Sequence of chain 1.C:
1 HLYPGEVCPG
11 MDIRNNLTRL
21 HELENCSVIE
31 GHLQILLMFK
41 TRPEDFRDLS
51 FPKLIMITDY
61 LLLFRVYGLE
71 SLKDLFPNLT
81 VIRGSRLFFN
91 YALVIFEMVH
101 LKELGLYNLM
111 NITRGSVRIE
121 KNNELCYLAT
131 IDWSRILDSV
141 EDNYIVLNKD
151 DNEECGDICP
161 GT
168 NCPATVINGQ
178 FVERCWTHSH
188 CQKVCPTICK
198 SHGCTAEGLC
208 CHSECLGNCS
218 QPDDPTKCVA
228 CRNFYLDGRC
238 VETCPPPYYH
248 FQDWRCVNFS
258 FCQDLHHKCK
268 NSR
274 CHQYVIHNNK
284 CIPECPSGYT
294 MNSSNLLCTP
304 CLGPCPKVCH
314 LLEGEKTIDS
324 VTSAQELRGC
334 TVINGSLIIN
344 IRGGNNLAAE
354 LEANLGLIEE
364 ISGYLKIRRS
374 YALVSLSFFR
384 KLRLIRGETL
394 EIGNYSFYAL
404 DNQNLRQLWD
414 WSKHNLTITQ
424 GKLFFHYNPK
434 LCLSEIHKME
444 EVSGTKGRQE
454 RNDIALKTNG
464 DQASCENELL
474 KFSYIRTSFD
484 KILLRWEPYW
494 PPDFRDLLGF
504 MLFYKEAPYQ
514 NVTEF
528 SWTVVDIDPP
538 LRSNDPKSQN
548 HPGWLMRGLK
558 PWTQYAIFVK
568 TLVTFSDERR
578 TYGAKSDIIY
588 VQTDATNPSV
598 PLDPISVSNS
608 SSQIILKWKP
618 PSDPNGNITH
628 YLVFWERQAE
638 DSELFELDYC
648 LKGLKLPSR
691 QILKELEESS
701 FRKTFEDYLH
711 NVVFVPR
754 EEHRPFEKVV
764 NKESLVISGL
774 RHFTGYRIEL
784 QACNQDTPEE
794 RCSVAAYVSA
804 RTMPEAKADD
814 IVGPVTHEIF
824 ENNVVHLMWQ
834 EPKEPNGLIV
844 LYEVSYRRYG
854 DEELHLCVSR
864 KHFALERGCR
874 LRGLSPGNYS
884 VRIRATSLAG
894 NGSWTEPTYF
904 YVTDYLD

This small molecule binds to this protein.
Small molecule (SMILES): CC(=O)N[C@@H]1[C@@H](O)[C@H](O)[C@@H](CO)O[C@H]1O

Binding-site contacts:
Ligand atom C4 contacts residue SER198 of chain 1.C at 4.2 Å.
Ligand atom C8 contacts residue ASP138 of chain 1.C at 3.6 Å.
Ligand atom O6 contacts residue ARG229 of chain 1.C at 4.0 Å.
Ligand atom C1 contacts residue ASP138 of chain 1.C at 4.5 Å.
Ligand atom C3 contacts residue ASP138 of chain 1.C at 3.4 Å.
Ligand atom N2 contacts residue SER198 of chain 1.C at 4.3 Å.
Ligand atom C5 contacts residue THR113 of chain 1.C at 4.3 Å.
Ligand atom C8 contacts residue LEU137 of chain 1.C at 3.9 Å (hydrophobic).
Ligand atom C3 contacts residue SER198 of chain 1.C at 4.0 Å.
Ligand atom O3 contacts residue SER198 of chain 1.C at 3.6 Å.
Ligand atom C8 contacts residue ASN111 of chain 1.C at 4.0 Å.
Ligand atom O3 contacts residue ASP138 of chain 1.C at 3.8 Å.
Ligand atom O5 contacts residue LEU213 of chain 1.C at 4.4 Å.
Ligand atom C2 contacts residue ASN111 of chain 1.C at 2.6 Å.
Ligand atom O5 contacts residue ASN111 of chain 1.C at 2.4 Å (h-bond).
Ligand atom C1 contacts residue ASN111 of chain 1.C at 1.4 Å.
Ligand atom C8 contacts residue ARG135 of chain 1.C at 3.4 Å.
Ligand atom C2 contacts residue ASP138 of chain 1.C at 3.8 Å.
Ligand atom C8 contacts residue ILE136 of chain 1.C at 3.9 Å (hydrophobic).
Ligand atom C3 contacts residue ASN111 of chain 1.C at 3.9 Å.
Ligand atom C4 contacts residue ASN111 of chain 1.C at 4.3 Å.
Ligand atom O4 contacts residue ASP138 of chain 1.C at 4.2 Å.
Ligand atom O7 contacts residue SER198 of chain 1.C at 3.1 Å (h-bond).
Ligand atom O7 contacts residue LYS197 of chain 1.C at 4.1 Å.
Ligand atom C7 contacts residue ASP138 of chain 1.C at 3.7 Å.
Ligand atom O7 contacts residue ASN111 of chain 1.C at 4.0 Å.
Ligand atom C5 contacts residue ASN111 of chain 1.C at 3.8 Å.
Ligand atom C4 contacts residue ASP138 of chain 1.C at 4.3 Å.
Ligand atom C8 contacts residue SER134 of chain 1.C at 4.5 Å.
Ligand atom C7 contacts residue ASN111 of chain 1.C at 3.6 Å.
Ligand atom C7 contacts residue SER198 of chain 1.C at 4.1 Å.
Ligand atom C6 contacts residue ARG229 of chain 1.C at 4.3 Å.
Ligand atom N2 contacts residue ASN111 of chain 1.C at 3.0 Å (h-bond).
Ligand atom N2 contacts residue ASP138 of chain 1.C at 3.0 Å (salt-bridge).
Ligand atom O5 contacts residue THR113 of chain 1.C at 4.4 Å.
Ligand atom C2 contacts residue SER198 of chain 1.C at 3.7 Å.
Ligand atom C7 contacts residue ARG135 of chain 1.C at 4.5 Å.